Binding-site contacts:
Ligand atom C05 contacts residue HIS227 of chain 10.C at 2.9 Å.
Ligand atom C44 contacts residue GLY360 of chain 10.C at 3.9 Å.
Ligand atom O06 contacts residue PRO272 of chain 10.C at 3.6 Å.
Ligand atom C06 contacts residue HIS227 of chain 10.C at 2.3 Å.
Ligand atom C14 contacts residue LEU215 of chain 10.C at 3.8 Å (hydrophobic).
Ligand atom C07 contacts residue HIS227 of chain 10.C at 2.3 Å.
Ligand atom C19 contacts residue ARG276 of chain 10.C at 3.9 Å.
Ligand atom C17 contacts residue LEU361 of chain 10.C at 3.9 Å (hydrophobic).
Ligand atom C40 contacts residue VAL23 of chain 10.C at 3.5 Å (hydrophobic).
Ligand atom O12 contacts residue GLY360 of chain 10.C at 3.4 Å (h-bond).
Ligand atom O06 contacts residue THR274 of chain 10.C at 3.1 Å (h-bond).
Ligand atom C31 contacts residue HIS227 of chain 10.C at 3.8 Å.
Ligand atom C13 contacts residue HIS227 of chain 10.C at 3.9 Å.
Ligand atom C15 contacts residue PRO272 of chain 10.C at 3.3 Å (hydrophobic).
Ligand atom C06 contacts residue ASP224 of chain 10.C at 3.4 Å.
Ligand atom C19 contacts residue THR274 of chain 10.C at 3.2 Å.
Ligand atom C09 contacts residue HIS227 of chain 10.C at 3.3 Å.
Ligand atom C42 contacts residue VAL23 of chain 10.C at 3.4 Å (hydrophobic).
Ligand atom C40 contacts residue SER234 of chain 10.C at 3.1 Å.
Ligand atom C08 contacts residue HIS227 of chain 10.C at 2.9 Å.
Ligand atom C44 contacts residue LEU361 of chain 10.C at 3.8 Å (hydrophobic).
Ligand atom O07 contacts residue ARG276 of chain 10.C at 3.8 Å.
Ligand atom C14 contacts residue THR274 of chain 10.C at 3.6 Å.
Ligand atom O05 contacts residue LEU361 of chain 10.C at 3.8 Å.
Ligand atom O06 contacts residue LEU273 of chain 10.C at 3.6 Å.
Ligand atom O08 contacts residue ARG276 of chain 10.C at 3.3 Å.
Ligand atom C36 contacts residue HIS227 of chain 10.C at 3.7 Å.
Ligand atom C04 contacts residue HIS227 of chain 10.C at 3.4 Å.
Ligand atom C41 contacts residue VAL23 of chain 10.C at 2.8 Å (hydrophobic).
Ligand atom C28 contacts residue PRO358 of chain 10.C at 3.8 Å (hydrophobic).
Ligand atom C08 contacts residue LEU228 of chain 10.C at 3.6 Å (hydrophobic).
Ligand atom O13 contacts residue ARG359 of chain 10.C at 3.1 Å (salt-bridge).
Ligand atom C16 contacts residue PRO272 of chain 10.C at 3.6 Å (hydrophobic).
Ligand atom O13 contacts residue PRO358 of chain 10.C at 3.5 Å.
Ligand atom O13 contacts residue GLY360 of chain 10.C at 3.8 Å.
Ligand atom C41 contacts residue SER234 of chain 10.C at 3.7 Å.
Ligand atom C30 contacts residue HIS227 of chain 10.C at 3.1 Å.
Ligand atom O14 contacts residue HIS227 of chain 10.C at 2.1 Å (h-bond).
Ligand atom C39 contacts residue ALA231 of chain 10.C at 3.8 Å (hydrophobic).
Ligand atom O06 contacts residue LEU215 of chain 10.C at 3.7 Å.

Sequence of chain 10.C:
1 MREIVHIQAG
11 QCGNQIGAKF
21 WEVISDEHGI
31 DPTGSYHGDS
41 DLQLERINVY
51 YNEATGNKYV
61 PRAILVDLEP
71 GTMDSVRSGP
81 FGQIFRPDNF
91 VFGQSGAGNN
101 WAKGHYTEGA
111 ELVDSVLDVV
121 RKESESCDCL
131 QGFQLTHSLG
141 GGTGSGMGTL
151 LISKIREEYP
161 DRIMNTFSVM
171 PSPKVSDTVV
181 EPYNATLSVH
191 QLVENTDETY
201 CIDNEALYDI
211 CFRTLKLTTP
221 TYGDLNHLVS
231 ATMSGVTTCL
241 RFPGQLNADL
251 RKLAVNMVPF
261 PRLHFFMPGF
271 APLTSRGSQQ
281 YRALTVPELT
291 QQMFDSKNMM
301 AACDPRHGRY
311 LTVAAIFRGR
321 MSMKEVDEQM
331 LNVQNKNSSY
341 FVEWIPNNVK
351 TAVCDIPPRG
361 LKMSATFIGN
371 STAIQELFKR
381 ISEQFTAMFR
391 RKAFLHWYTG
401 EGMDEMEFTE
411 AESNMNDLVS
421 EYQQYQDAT

The protein below binds the small molecule below.
Small molecule (SMILES): CC(=O)O[C@H]1C(=O)[C@@]2(C)[C@H]([C@H](OC(=O)c3ccccc3)[C@]3(O)C[C@H](OC(=O)[C@H](O)[C@@H](NC(=O)c4ccccc4)c4ccccc4)C(C)=C1C3(C)C)[C@]1(OC(C)=O)CO[C@@H]1C[C@@H]2O